The protein below binds the small molecule below.
Small molecule (SMILES): Nc1nc2c(ncn2[C@@H]2O[C@H](CO[P](=O)(O)O[C@H]3[C@@H](O)[C@H](n4cnc5c(=O)[nH]c(N)nc54)O[C@@H]3CO[P](=O)(O)O[C@H]3[C@@H](O)[C@H](n4ccc(=O)[nH]c4=O)O[C@@H]3CO[P](=O)(O)O[C@H]3[C@@H](O)[C@H](n4ccc(=O)[nH]c4=O)O[C@@H]3CO[P](=O)(O)O[C@H]3[C@@H](O)[C@H](n4ccc(=O)[nH]c4=O)O[C@@H]3CO[P](=O)(O)O[C@H]3[C@@H](O)[C@H](n4cnc5c4NC=NC5N)O[C@@H]3COP(=O)=O)[C@@H](O)[C@H]2O)c(=O)[nH]1

Sequence of chain 1.C:
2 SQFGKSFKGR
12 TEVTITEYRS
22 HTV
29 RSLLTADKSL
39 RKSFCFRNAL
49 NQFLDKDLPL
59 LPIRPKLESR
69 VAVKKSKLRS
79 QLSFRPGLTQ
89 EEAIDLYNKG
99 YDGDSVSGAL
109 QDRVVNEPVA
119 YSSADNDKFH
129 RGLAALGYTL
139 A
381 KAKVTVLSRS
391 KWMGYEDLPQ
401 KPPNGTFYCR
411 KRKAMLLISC

Binding-site contacts:
Ligand atom N6 contacts residue ALA268 of chain 1.A at 3.3 Å (h-bond).
Ligand atom O3' contacts residue ARG39 of chain 1.C at 3.2 Å (salt-bridge).
Ligand atom C6 contacts residue THR267 of chain 1.A at 3.0 Å.
Ligand atom N2 contacts residue ARG394 of chain 1.B at 2.9 Å (salt-bridge).
Ligand atom N6 contacts residue THR270 of chain 1.A at 3.0 Å (h-bond).
Ligand atom N7 contacts residue THR267 of chain 1.A at 2.8 Å (h-bond).
Ligand atom O3' contacts residue ASN397 of chain 1.B at 3.4 Å.
Ligand atom O2 contacts residue ARG39 of chain 1.C at 3.4 Å.
Ligand atom N2 contacts residue GLN175 of chain 1.A at 2.6 Å (h-bond).
Ligand atom N6 contacts residue THR267 of chain 1.A at 2.5 Å (h-bond).
Ligand atom OP2 contacts residue GLN237 of chain 1.A at 3.2 Å (h-bond).
Ligand atom C4 contacts residue PHE42 of chain 1.C at 3.4 Å (hydrophobic).
Ligand atom O4 contacts residue SER41 of chain 1.C at 3.4 Å (h-bond).
Ligand atom N7 contacts residue LYS36 of chain 1.C at 3.0 Å (salt-bridge).
Ligand atom N7 contacts residue ARG39 of chain 1.C at 3.4 Å.
Ligand atom O4' contacts residue ARG39 of chain 1.C at 3.2 Å (salt-bridge).
Ligand atom N3 contacts residue ARG39 of chain 1.C at 3.3 Å (salt-bridge).
Ligand atom O2' contacts residue ARG39 of chain 1.C at 2.7 Å (salt-bridge).
Ligand atom N2 contacts residue SER244 of chain 1.A at 3.0 Å (h-bond).
Ligand atom O5' contacts residue LYS40 of chain 1.C at 3.3 Å.
Ligand atom OP1 contacts residue GLN237 of chain 1.A at 2.8 Å (h-bond).
Ligand atom O2' contacts residue ARG233 of chain 1.A at 3.3 Å (salt-bridge).
Ligand atom O2' contacts residue ASP245 of chain 1.A at 3.0 Å (salt-bridge).
Ligand atom N2 contacts residue ASP35 of chain 1.C at 3.4 Å (salt-bridge).
Ligand atom C2 contacts residue SER244 of chain 1.A at 3.3 Å.
Ligand atom N1 contacts residue HIS272 of chain 1.A at 2.9 Å.
Ligand atom C8 contacts residue ARG39 of chain 1.C at 3.1 Å.
Ligand atom C5 contacts residue THR267 of chain 1.A at 3.0 Å.
Ligand atom O4 contacts residue PRO266 of chain 1.A at 3.4 Å.
Ligand atom O4' contacts residue ASN397 of chain 1.B at 3.4 Å (h-bond).
Ligand atom N1 contacts residue GLN175 of chain 1.A at 2.5 Å (h-bond).
Ligand atom N3 contacts residue SER244 of chain 1.A at 3.1 Å (h-bond).
Ligand atom OP1 contacts residue LYS40 of chain 1.C at 2.7 Å.
Ligand atom C2 contacts residue GLN175 of chain 1.A at 3.0 Å.
Ligand atom C2 contacts residue HIS272 of chain 1.A at 3.2 Å.
Ligand atom OP2 contacts residue GLN237 of chain 1.A at 2.6 Å (h-bond).
Ligand atom O6 contacts residue LYS36 of chain 1.C at 3.1 Å.
Ligand atom O3' contacts residue ASP245 of chain 1.A at 3.2 Å (salt-bridge).
Ligand atom O2 contacts residue LYS240 of chain 1.A at 3.3 Å (salt-bridge).
Ligand atom O4' contacts residue THR399 of chain 1.B at 3.4 Å (h-bond).

Sequence of chain 1.B:
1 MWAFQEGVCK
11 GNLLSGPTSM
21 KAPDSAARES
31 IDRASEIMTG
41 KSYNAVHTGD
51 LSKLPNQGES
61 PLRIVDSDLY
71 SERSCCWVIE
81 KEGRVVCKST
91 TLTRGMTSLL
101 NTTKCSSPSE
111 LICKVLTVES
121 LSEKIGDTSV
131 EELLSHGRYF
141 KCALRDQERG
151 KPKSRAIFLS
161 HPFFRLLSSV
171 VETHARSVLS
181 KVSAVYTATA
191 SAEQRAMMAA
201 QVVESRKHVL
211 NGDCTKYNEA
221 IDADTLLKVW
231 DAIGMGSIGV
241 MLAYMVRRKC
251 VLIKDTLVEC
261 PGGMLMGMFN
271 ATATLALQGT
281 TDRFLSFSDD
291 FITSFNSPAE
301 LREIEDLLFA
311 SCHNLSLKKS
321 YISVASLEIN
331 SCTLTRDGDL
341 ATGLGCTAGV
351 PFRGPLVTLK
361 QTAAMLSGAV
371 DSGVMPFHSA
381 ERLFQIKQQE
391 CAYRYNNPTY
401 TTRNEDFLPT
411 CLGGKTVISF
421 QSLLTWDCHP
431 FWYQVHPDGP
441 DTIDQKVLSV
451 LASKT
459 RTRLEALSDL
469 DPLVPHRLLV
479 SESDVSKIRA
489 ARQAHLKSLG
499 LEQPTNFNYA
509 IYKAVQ

Sequence of chain 1.A:
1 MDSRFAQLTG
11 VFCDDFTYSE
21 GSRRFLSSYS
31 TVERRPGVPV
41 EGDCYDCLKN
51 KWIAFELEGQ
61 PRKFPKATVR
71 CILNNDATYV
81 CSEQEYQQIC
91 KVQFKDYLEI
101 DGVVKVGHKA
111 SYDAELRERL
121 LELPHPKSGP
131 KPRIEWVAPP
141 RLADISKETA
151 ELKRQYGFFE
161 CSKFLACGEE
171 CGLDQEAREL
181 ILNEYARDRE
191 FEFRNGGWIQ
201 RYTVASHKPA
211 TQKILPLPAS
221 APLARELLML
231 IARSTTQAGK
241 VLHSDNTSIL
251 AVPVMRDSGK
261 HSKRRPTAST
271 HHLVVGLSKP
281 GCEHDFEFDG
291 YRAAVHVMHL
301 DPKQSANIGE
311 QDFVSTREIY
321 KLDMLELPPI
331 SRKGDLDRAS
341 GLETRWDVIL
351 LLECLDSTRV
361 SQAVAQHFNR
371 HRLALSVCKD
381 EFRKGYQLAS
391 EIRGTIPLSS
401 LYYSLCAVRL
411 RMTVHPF